Sequence of chain 1.B:
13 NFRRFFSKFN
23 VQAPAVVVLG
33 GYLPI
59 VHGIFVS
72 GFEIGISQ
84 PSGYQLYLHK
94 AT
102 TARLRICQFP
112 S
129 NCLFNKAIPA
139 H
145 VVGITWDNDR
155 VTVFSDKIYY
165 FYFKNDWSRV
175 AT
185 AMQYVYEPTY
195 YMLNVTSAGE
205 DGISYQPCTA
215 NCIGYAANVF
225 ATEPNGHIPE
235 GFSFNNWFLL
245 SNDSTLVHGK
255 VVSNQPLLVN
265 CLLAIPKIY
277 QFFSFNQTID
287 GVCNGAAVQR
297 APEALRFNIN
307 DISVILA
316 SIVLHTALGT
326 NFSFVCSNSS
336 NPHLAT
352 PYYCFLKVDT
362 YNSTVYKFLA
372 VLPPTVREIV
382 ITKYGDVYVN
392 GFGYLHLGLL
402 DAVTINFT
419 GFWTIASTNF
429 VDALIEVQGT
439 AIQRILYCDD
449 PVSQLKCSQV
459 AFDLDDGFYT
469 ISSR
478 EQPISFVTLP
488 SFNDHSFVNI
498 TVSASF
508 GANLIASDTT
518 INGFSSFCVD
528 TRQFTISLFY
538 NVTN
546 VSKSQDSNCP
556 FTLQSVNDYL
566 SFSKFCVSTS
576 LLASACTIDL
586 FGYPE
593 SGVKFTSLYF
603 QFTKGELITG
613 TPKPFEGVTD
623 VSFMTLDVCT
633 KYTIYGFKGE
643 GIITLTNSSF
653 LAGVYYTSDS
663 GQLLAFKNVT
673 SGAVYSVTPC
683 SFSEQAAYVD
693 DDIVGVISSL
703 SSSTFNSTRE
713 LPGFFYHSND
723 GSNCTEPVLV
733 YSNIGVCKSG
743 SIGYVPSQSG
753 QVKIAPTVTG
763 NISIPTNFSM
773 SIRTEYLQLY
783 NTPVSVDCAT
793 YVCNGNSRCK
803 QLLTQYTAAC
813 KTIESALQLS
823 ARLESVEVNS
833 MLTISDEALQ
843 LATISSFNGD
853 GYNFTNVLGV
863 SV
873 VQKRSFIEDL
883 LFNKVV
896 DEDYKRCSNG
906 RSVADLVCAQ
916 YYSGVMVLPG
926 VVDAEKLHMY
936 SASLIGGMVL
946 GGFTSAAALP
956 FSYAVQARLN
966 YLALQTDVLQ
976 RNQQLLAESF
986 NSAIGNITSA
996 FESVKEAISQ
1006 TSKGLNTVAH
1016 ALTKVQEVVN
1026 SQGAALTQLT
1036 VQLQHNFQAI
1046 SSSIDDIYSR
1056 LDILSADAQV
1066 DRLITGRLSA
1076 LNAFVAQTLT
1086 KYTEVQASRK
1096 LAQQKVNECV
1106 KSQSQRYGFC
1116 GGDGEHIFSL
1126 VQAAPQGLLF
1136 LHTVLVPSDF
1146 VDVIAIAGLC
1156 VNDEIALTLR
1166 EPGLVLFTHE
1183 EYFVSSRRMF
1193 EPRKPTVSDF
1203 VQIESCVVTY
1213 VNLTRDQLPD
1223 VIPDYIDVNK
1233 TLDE

This small molecule binds to this protein.
Small molecule (SMILES): CC(=O)N[C@H]1[C@H](O[C@H]2[C@H](O)[C@@H](NC(C)=O)CO[C@@H]2CO)O[C@H](CO)[C@@H](O[C@@H]2O[C@H](CO[C@H]3O[C@H](CO[C@H]4O[C@H](CO)[C@@H](O)[C@H](O)[C@@H]4O)[C@@H](O)[C@H](O)[C@@H]3O[C@@H]3O[C@H](CO)[C@@H](O)[C@H](O)[C@H]3NC(C)=O)[C@@H](O)[C@H](O[C@H]3O[C@H](CO)[C@@H](O)[C@H](O)[C@@H]3O[C@H]3O[C@H](CO)[C@@H](O)[C@H](O)[C@@H]3O)[C@@H]2O)[C@@H]1O

Sequence of chain 1.C:
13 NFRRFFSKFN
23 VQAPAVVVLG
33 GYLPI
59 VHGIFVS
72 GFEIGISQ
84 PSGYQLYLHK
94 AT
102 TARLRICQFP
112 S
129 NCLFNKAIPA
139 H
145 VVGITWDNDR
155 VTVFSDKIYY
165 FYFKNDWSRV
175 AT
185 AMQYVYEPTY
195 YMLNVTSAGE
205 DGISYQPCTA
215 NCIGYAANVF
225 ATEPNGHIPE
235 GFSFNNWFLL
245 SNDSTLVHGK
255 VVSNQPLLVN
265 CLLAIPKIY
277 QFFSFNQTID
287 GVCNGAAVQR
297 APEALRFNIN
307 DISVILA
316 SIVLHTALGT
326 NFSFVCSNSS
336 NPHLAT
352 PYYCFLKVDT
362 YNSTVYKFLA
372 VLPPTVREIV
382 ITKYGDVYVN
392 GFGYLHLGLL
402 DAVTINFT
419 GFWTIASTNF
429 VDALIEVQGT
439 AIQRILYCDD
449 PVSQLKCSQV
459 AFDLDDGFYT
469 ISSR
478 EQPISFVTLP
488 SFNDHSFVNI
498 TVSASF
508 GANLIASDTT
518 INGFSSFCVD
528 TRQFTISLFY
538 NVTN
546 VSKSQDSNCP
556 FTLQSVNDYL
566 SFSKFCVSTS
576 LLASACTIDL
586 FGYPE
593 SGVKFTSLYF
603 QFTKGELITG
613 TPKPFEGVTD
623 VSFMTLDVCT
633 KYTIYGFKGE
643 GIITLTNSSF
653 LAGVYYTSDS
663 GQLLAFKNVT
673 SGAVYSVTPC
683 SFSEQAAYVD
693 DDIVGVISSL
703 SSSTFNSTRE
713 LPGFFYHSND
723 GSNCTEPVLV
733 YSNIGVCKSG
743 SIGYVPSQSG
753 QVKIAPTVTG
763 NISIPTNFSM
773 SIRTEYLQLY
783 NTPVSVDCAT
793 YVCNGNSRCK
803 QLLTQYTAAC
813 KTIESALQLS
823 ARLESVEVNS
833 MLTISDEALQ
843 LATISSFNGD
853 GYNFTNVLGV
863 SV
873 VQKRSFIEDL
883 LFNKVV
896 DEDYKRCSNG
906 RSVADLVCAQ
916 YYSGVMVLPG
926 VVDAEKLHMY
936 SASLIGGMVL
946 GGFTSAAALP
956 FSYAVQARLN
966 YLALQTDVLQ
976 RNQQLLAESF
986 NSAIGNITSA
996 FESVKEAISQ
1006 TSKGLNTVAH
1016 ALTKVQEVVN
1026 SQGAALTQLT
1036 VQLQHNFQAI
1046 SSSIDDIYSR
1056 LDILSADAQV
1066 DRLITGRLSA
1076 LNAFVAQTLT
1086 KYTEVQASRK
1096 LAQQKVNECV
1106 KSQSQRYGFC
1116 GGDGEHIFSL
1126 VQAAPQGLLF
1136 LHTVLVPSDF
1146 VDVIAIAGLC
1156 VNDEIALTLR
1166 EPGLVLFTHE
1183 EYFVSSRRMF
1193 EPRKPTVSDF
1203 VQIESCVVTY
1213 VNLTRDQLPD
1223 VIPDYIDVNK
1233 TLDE

Binding-site contacts:
Ligand atom C3 contacts residue TYR385 of chain 1.B at 3.5 Å (hydrophobic).
Ligand atom N2 contacts residue TYR389 of chain 1.B at 2.5 Å (h-bond).
Ligand atom C6 contacts residue LYS384 of chain 1.B at 3.4 Å.
Ligand atom C5 contacts residue GLU299 of chain 1.B at 3.5 Å.
Ligand atom O7 contacts residue ASN246 of chain 1.B at 3.1 Å (h-bond).
Ligand atom C5 contacts residue ASP387 of chain 1.B at 3.6 Å.
Ligand atom O2 contacts residue ARG800 of chain 1.C at 3.4 Å (salt-bridge).
Ligand atom C5 contacts residue ASN246 of chain 1.B at 3.6 Å.
Ligand atom O4 contacts residue GLN803 of chain 1.C at 3.3 Å (h-bond).
Ligand atom C6 contacts residue GLU299 of chain 1.B at 3.5 Å.
Ligand atom O5 contacts residue ASN246 of chain 1.B at 2.3 Å (h-bond).
Ligand atom C7 contacts residue ASN246 of chain 1.B at 3.5 Å.
Ligand atom O5 contacts residue TYR385 of chain 1.B at 3.6 Å.
Ligand atom O4 contacts residue ILE1058 of chain 1.C at 3.3 Å.
Ligand atom N2 contacts residue ASN246 of chain 1.B at 3.0 Å (h-bond).
Ligand atom O3 contacts residue ARG296 of chain 1.B at 3.8 Å.
Ligand atom C4 contacts residue GLU299 of chain 1.B at 3.6 Å.
Ligand atom O6 contacts residue ILE1058 of chain 1.C at 3.8 Å.
Ligand atom C8 contacts residue LEU1059 of chain 1.C at 3.7 Å (hydrophobic).
Ligand atom O4 contacts residue ASP387 of chain 1.B at 3.8 Å.
Ligand atom C8 contacts residue LEU400 of chain 1.B at 3.7 Å (hydrophobic).
Ligand atom O4 contacts residue ARG296 of chain 1.B at 3.1 Å (salt-bridge).
Ligand atom C6 contacts residue LEU1059 of chain 1.C at 3.6 Å (hydrophobic).
Ligand atom O6 contacts residue TYR385 of chain 1.B at 3.4 Å.
Ligand atom O4 contacts residue GLU299 of chain 1.B at 2.6 Å (salt-bridge).
Ligand atom C1 contacts residue ASN246 of chain 1.B at 1.4 Å.
Ligand atom O7 contacts residue TYR385 of chain 1.B at 3.7 Å.
Ligand atom C8 contacts residue LEU244 of chain 1.B at 3.8 Å (hydrophobic).
Ligand atom C2 contacts residue TYR389 of chain 1.B at 3.5 Å (hydrophobic).
Ligand atom C2 contacts residue ASN246 of chain 1.B at 2.5 Å.
Ligand atom N2 contacts residue LEU400 of chain 1.B at 3.8 Å.
Ligand atom O6 contacts residue TYR385 of chain 1.B at 3.2 Å (h-bond).
Ligand atom O6 contacts residue LYS384 of chain 1.B at 3.1 Å (salt-bridge).
Ligand atom C7 contacts residue TYR389 of chain 1.B at 3.4 Å (hydrophobic).
Ligand atom C3 contacts residue TYR389 of chain 1.B at 3.7 Å (hydrophobic).
Ligand atom C1 contacts residue TYR385 of chain 1.B at 3.7 Å (hydrophobic).
Ligand atom O6 contacts residue GLU299 of chain 1.B at 3.3 Å (salt-bridge).
Ligand atom O7 contacts residue LEU244 of chain 1.B at 3.5 Å (h-bond).
Ligand atom C5 contacts residue TYR385 of chain 1.B at 3.4 Å (hydrophobic).
Ligand atom O7 contacts residue SER245 of chain 1.B at 3.6 Å.